A protein and the small-molecule ligand that binds it are described below.
Small molecule (SMILES): Nc1ncnc2[nH]cnc12

Sequence of chain 1.I:
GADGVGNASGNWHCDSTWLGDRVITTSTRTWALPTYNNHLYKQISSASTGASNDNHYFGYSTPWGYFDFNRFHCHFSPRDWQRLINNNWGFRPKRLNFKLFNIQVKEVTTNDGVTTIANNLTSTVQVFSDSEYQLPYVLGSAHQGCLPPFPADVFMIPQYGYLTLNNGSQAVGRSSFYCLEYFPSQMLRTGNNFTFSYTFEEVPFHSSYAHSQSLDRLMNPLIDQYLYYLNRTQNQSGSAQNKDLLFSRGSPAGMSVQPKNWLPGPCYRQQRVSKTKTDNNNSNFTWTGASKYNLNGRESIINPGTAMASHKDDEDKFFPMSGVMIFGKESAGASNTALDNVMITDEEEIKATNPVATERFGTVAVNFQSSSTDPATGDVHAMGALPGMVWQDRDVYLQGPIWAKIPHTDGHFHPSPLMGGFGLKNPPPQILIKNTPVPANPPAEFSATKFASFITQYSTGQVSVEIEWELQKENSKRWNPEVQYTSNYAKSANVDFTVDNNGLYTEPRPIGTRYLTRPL

Binding-site contacts:
Ligand atom N3 contacts residue PRO631 of chain 1.I at 4.1 Å.
Ligand atom C2 contacts residue ILE622 of chain 1.I at 4.3 Å (hydrophobic).
Ligand atom N1 contacts residue PHE638 of chain 1.I at 4.1 Å.
Ligand atom C5 contacts residue SER632 of chain 1.I at 3.9 Å.
Ligand atom N6 contacts residue GLY637 of chain 1.I at 3.4 Å (h-bond).
Ligand atom N1 contacts residue GLY639 of chain 1.I at 3.0 Å (h-bond).
Ligand atom C6 contacts residue PRO631 of chain 1.I at 4.3 Å (hydrophobic).
Ligand atom C6 contacts residue GLY639 of chain 1.I at 3.7 Å.
Ligand atom N7 contacts residue HIS630 of chain 1.I at 3.7 Å.
Ligand atom N7 contacts residue ASP609 of chain 1.I at 4.0 Å.
Ligand atom C4 contacts residue PRO631 of chain 1.I at 4.2 Å (hydrophobic).
Ligand atom C5 contacts residue PRO420 of chain 1.I at 4.5 Å (hydrophobic).
Ligand atom N6 contacts residue SER632 of chain 1.I at 3.6 Å.
Ligand atom C2 contacts residue PRO631 of chain 1.I at 4.2 Å (hydrophobic).
Ligand atom N3 contacts residue GLY639 of chain 1.I at 4.2 Å.
Ligand atom C5 contacts residue PRO631 of chain 1.I at 4.4 Å (hydrophobic).
Ligand atom C8 contacts residue HIS630 of chain 1.I at 3.3 Å.
Ligand atom N6 contacts residue PHE638 of chain 1.I at 3.7 Å.
Ligand atom N1 contacts residue PRO631 of chain 1.I at 4.2 Å.
Ligand atom N9 contacts residue PRO631 of chain 1.I at 3.9 Å.
Ligand atom N9 contacts residue HIS630 of chain 1.I at 4.4 Å.
Ligand atom N6 contacts residue GLY639 of chain 1.I at 3.5 Å (h-bond).
Ligand atom N7 contacts residue SER632 of chain 1.I at 3.7 Å.
Ligand atom C2 contacts residue GLY639 of chain 1.I at 2.9 Å.
Ligand atom N6 contacts residue PRO633 of chain 1.I at 4.4 Å.
Ligand atom C6 contacts residue SER632 of chain 1.I at 4.0 Å.